Sequence of chain 16.A:
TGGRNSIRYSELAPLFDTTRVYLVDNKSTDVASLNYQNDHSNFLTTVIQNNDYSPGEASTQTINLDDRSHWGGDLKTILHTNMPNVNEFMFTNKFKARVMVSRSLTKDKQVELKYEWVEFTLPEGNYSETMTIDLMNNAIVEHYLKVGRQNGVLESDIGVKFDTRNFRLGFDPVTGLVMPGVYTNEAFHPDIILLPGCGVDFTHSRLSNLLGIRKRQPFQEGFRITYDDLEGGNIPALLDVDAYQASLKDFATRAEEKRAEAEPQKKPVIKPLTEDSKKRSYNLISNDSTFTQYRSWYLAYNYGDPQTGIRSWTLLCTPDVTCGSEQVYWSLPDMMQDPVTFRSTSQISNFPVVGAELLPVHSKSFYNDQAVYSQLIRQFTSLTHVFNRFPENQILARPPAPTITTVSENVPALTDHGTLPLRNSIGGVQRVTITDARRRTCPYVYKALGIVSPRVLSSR

Binding-site contacts:
Ligand atom S1 contacts residue GLY222 of chain 16.A at 3.8 Å.
Ligand atom C2 contacts residue ARG224 of chain 16.A at 4.0 Å.
Ligand atom N1 contacts residue TRP374 of chain 16.A at 3.5 Å.
Ligand atom O1S contacts residue ARG224 of chain 16.A at 2.9 Å (salt-bridge).
Ligand atom C1 contacts residue TRP374 of chain 16.A at 3.3 Å (hydrophobic).
Ligand atom S1 contacts residue ARG224 of chain 16.A at 4.0 Å.
Ligand atom S1 contacts residue TRP374 of chain 16.A at 4.4 Å.
Ligand atom O1S contacts residue LYS215 of chain 16.A at 3.9 Å.
Ligand atom C1 contacts residue ARG224 of chain 16.A at 4.1 Å.
Ligand atom O2S contacts residue GLY222 of chain 16.A at 3.4 Å (h-bond).
Ligand atom O1S contacts residue GLY222 of chain 16.A at 3.0 Å (h-bond).
Ligand atom C2 contacts residue TRP374 of chain 16.A at 4.0 Å (hydrophobic).
Ligand atom C3 contacts residue ASP229 of chain 16.A at 4.4 Å.
Ligand atom O1S contacts residue TRP374 of chain 16.A at 4.0 Å.
Ligand atom S1 contacts residue LYS215 of chain 16.A at 4.1 Å.
Ligand atom O2S contacts residue LYS215 of chain 16.A at 3.1 Å (salt-bridge).
Ligand atom C3 contacts residue TRP374 of chain 16.A at 4.0 Å (hydrophobic).
Ligand atom O1S contacts residue PHE223 of chain 16.A at 3.2 Å.
Ligand atom O3S contacts residue ARG224 of chain 16.A at 3.8 Å.

This protein binds this small molecule.
Small molecule (SMILES): CCCCCCCCCCCC[N+](C)(C)CCCS(=O)(=O)O